Sequence of chain 1.A:
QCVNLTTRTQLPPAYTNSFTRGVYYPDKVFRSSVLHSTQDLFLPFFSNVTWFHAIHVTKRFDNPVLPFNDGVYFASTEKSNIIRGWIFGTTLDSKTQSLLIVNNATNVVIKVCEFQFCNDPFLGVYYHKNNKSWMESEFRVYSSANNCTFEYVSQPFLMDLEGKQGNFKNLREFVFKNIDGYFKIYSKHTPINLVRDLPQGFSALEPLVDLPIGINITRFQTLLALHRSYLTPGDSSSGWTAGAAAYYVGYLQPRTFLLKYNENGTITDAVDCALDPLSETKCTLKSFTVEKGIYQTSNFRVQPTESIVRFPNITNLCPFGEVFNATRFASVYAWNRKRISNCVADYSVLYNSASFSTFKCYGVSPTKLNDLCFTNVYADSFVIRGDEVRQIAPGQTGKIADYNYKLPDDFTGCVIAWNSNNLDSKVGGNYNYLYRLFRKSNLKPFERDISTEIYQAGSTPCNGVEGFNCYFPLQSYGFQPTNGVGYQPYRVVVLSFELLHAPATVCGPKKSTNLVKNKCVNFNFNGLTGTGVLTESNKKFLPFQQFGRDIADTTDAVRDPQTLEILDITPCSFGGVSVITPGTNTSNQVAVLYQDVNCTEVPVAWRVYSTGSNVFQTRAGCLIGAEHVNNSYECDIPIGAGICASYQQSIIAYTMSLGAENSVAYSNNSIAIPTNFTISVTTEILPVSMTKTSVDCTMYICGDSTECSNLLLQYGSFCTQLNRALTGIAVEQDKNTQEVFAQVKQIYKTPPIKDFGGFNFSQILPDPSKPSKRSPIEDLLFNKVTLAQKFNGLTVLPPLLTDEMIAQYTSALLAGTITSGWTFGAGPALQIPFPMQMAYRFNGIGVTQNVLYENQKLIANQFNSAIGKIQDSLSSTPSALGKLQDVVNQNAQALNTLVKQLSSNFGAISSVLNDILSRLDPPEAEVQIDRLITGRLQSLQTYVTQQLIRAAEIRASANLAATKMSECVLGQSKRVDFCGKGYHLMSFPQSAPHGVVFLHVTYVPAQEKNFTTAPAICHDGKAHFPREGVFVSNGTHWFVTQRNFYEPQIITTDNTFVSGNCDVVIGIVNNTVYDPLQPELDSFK

This protein binds this small molecule.
Small molecule (SMILES): CC(=O)N[C@@H]1[C@@H](O)[C@H](O)[C@@H](CO)O[C@H]1O

Binding-site contacts:
Ligand atom C8 contacts residue ASN616 of chain 1.A at 4.4 Å.
Ligand atom C4 contacts residue ASN616 of chain 1.A at 4.2 Å.
Ligand atom C3 contacts residue ASN616 of chain 1.A at 3.8 Å.
Ligand atom O5 contacts residue ASN616 of chain 1.A at 2.4 Å (h-bond).
Ligand atom C1 contacts residue ASN616 of chain 1.A at 1.4 Å.
Ligand atom O7 contacts residue ASN616 of chain 1.A at 3.2 Å (h-bond).
Ligand atom C6 contacts residue THR618 of chain 1.A at 4.2 Å.
Ligand atom C5 contacts residue THR618 of chain 1.A at 4.1 Å.
Ligand atom C1 contacts residue THR618 of chain 1.A at 4.1 Å.
Ligand atom N2 contacts residue ASN616 of chain 1.A at 2.9 Å (h-bond).
Ligand atom O5 contacts residue THR618 of chain 1.A at 3.6 Å.
Ligand atom C8 contacts residue GLN644 of chain 1.A at 4.4 Å.
Ligand atom C2 contacts residue ASN616 of chain 1.A at 2.5 Å.
Ligand atom C7 contacts residue ASN616 of chain 1.A at 3.2 Å.
Ligand atom C5 contacts residue ASN616 of chain 1.A at 3.7 Å.